This protein binds this small molecule.
Small molecule (SMILES): CC(C)=CCC/C(C)=C/CC/C(C)=C/COC(CO)CO

Binding-site contacts:
Ligand atom O7 contacts residue PRO22 of chain 1.G at 3.9 Å.
Ligand atom C31 contacts residue DPO1 of chain 1.EA at 3.8 Å.
Ligand atom C16 contacts residue PHE133 of chain 1.G at 3.9 Å (hydrophobic).
Ligand atom O7 contacts residue ASP23 of chain 1.G at 3.0 Å (salt-bridge).
Ligand atom O6 contacts residue ARG74 of chain 1.G at 3.0 Å (salt-bridge).
Ligand atom C10 contacts residue PHE82 of chain 1.G at 3.4 Å (hydrophobic).
Ligand atom C11 contacts residue SER89 of chain 1.G at 3.6 Å.
Ligand atom C17 contacts residue GLY47 of chain 1.G at 3.7 Å.
Ligand atom C16 contacts residue PHE64 of chain 1.G at 3.4 Å (hydrophobic).
Ligand atom C19 contacts residue LEU48 of chain 1.G at 3.8 Å (hydrophobic).
Ligand atom O6 contacts residue TYR40 of chain 1.G at 3.5 Å (h-bond).
Ligand atom C18 contacts residue GLY47 of chain 1.G at 3.4 Å.
Ligand atom C19 contacts residue ILE44 of chain 1.G at 3.6 Å (hydrophobic).
Ligand atom C6 contacts residue GLY66 of chain 1.G at 3.0 Å.
Ligand atom C2 contacts residue ASN71 of chain 1.G at 3.6 Å.
Ligand atom C8 contacts residue TYR40 of chain 1.G at 3.9 Å (hydrophobic).
Ligand atom C31 contacts residue PRO22 of chain 1.G at 3.8 Å (hydrophobic).
Ligand atom C7 contacts residue ASN25 of chain 1.G at 3.8 Å.
Ligand atom C20 contacts residue PHE64 of chain 1.G at 3.5 Å (hydrophobic).
Ligand atom C19 contacts residue GLY47 of chain 1.G at 3.8 Å.
Ligand atom C7 contacts residue PRO22 of chain 1.G at 3.9 Å (hydrophobic).
Ligand atom O5 contacts residue TYR40 of chain 1.G at 3.8 Å.
Ligand atom C9 contacts residue TYR40 of chain 1.G at 3.7 Å (hydrophobic).
Ligand atom O7 contacts residue DPO1 of chain 1.EA at 2.6 Å (h-bond).
Ligand atom C12 contacts residue SER89 of chain 1.G at 3.5 Å.
Ligand atom O6 contacts residue DPO1 of chain 1.EA at 2.5 Å (h-bond).
Ligand atom O5 contacts residue ASN25 of chain 1.G at 3.5 Å (h-bond).
Ligand atom C2 contacts residue DPO1 of chain 1.EA at 3.9 Å.
Ligand atom C3 contacts residue GLY66 of chain 1.G at 3.5 Å.
Ligand atom C20 contacts residue PHE133 of chain 1.G at 4.0 Å (hydrophobic).
Ligand atom C12 contacts residue GLY43 of chain 1.G at 3.5 Å.
Ligand atom O5 contacts residue GLY66 of chain 1.G at 3.7 Å.
Ligand atom C18 contacts residue SER89 of chain 1.G at 3.7 Å.
Ligand atom C20 contacts residue GLY47 of chain 1.G at 3.6 Å.
Ligand atom C15 contacts residue PHE64 of chain 1.G at 4.0 Å (hydrophobic).
Ligand atom C10 contacts residue CYS86 of chain 1.G at 3.7 Å (hydrophobic).
Ligand atom C13 contacts residue SER89 of chain 1.G at 3.9 Å.
Ligand atom C17 contacts residue SER89 of chain 1.G at 3.3 Å.
Ligand atom C19 contacts residue SER89 of chain 1.G at 3.5 Å.
Ligand atom C10 contacts residue TYR40 of chain 1.G at 3.7 Å (hydrophobic).

Sequence of chain 1.G:
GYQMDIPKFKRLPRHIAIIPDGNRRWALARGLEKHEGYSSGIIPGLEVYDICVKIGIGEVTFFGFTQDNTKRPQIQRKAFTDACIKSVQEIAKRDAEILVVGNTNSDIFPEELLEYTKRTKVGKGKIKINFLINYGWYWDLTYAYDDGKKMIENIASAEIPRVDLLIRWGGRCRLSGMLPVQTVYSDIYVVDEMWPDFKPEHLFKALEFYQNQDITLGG